Sequence of chain 3.B:
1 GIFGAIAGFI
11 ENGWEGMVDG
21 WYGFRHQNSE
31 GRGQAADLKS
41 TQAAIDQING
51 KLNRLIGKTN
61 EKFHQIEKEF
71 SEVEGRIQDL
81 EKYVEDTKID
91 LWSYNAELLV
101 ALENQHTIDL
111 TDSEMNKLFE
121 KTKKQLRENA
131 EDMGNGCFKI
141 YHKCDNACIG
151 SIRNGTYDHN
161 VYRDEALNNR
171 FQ

A small-molecule ligand and the protein it binds are described below.
Small molecule (SMILES): CC(=O)N[C@@H]1[C@@H](O)[C@H](O)[C@@H](CO)O[C@H]1O

Binding-site contacts:
Ligand atom C3 contacts residue ASN279 of chain 3.A at 3.8 Å.
Ligand atom O5 contacts residue ASN292 of chain 3.A at 3.5 Å (h-bond).
Ligand atom C2 contacts residue ASN279 of chain 3.A at 2.4 Å.
Ligand atom O7 contacts residue ASN279 of chain 3.A at 3.0 Å (h-bond).
Ligand atom C3 contacts residue VAL291 of chain 3.A at 4.1 Å (hydrophobic).
Ligand atom C1 contacts residue VAL291 of chain 3.A at 3.4 Å (hydrophobic).
Ligand atom O5 contacts residue VAL291 of chain 3.A at 4.4 Å.
Ligand atom C1 contacts residue ASN279 of chain 3.A at 1.4 Å.
Ligand atom C8 contacts residue VAL291 of chain 3.A at 4.3 Å (hydrophobic).
Ligand atom C4 contacts residue ASN279 of chain 3.A at 4.2 Å.
Ligand atom C1 contacts residue ASN292 of chain 3.A at 3.8 Å.
Ligand atom C6 contacts residue GLU69 of chain 3.B at 4.3 Å.
Ligand atom C8 contacts residue ASN279 of chain 3.A at 4.3 Å.
Ligand atom C5 contacts residue VAL291 of chain 3.A at 4.5 Å (hydrophobic).
Ligand atom O5 contacts residue ASN279 of chain 3.A at 2.4 Å (h-bond).
Ligand atom C6 contacts residue ASN292 of chain 3.A at 4.0 Å.
Ligand atom C8 contacts residue ASN39 of chain 3.A at 3.8 Å.
Ligand atom C7 contacts residue VAL291 of chain 3.A at 4.5 Å (hydrophobic).
Ligand atom C5 contacts residue ASN279 of chain 3.A at 3.7 Å.
Ligand atom C7 contacts residue ASN279 of chain 3.A at 3.1 Å.
Ligand atom N2 contacts residue ASN279 of chain 3.A at 2.9 Å (h-bond).
Ligand atom N2 contacts residue VAL291 of chain 3.A at 3.6 Å (h-bond).
Ligand atom C2 contacts residue VAL291 of chain 3.A at 3.9 Å (hydrophobic).
Ligand atom C5 contacts residue ASN292 of chain 3.A at 3.7 Å.

Sequence of chain 3.A:
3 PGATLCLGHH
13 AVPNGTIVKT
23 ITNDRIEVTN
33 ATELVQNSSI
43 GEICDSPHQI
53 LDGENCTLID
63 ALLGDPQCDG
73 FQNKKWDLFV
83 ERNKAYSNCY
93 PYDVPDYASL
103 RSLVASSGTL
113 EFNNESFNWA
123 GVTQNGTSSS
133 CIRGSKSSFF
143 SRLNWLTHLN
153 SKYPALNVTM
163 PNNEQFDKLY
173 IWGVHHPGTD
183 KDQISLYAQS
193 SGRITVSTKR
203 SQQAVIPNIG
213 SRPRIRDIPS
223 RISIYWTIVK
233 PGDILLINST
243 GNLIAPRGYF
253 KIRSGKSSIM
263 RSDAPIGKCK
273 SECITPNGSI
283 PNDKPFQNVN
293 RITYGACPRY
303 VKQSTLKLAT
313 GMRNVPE